Sequence of chain 1.C:
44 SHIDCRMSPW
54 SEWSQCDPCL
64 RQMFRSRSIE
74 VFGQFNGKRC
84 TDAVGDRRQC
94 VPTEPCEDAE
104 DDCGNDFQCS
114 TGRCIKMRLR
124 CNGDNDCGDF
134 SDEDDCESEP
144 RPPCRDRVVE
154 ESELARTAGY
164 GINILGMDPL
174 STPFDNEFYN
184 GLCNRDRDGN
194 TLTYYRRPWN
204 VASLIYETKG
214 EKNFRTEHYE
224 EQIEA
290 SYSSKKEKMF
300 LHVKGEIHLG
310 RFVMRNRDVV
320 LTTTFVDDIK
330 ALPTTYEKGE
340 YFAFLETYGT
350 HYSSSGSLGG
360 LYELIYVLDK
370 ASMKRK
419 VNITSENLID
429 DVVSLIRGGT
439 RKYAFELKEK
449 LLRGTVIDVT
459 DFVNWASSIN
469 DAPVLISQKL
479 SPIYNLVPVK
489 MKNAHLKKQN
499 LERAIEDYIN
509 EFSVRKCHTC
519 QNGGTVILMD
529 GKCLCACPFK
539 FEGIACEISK

Sequence of chain 1.G:
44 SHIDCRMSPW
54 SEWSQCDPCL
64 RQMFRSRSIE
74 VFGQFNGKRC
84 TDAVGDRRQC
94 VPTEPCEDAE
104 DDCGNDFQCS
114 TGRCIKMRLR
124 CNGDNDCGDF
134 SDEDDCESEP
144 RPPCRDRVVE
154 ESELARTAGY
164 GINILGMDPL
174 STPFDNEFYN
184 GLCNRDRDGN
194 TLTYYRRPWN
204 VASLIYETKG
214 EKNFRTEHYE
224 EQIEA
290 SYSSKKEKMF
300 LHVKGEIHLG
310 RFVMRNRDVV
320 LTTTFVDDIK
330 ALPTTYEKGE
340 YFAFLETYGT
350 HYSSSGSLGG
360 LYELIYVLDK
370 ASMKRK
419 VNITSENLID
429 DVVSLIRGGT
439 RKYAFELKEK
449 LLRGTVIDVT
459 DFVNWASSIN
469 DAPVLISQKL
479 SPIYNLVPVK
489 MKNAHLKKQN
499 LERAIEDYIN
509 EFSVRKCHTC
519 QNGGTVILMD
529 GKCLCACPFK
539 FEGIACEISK

The protein below binds the small molecule below.
Small molecule (SMILES): OC[C@H]1O[C@@H](O)[C@@H](O)[C@@H](O)[C@@H]1O

Binding-site contacts:
Ligand atom C4 contacts residue TRP53 of chain 1.C at 4.2 Å (hydrophobic).
Ligand atom O6 contacts residue TRP53 of chain 1.C at 4.5 Å.
Ligand atom O3 contacts residue ARG68 of chain 1.C at 4.3 Å.
Ligand atom C1 contacts residue TRP53 of chain 1.C at 1.5 Å (hydrophobic).
Ligand atom O2 contacts residue TRP53 of chain 1.C at 3.1 Å (h-bond).
Ligand atom O5 contacts residue TRP53 of chain 1.C at 2.7 Å.
Ligand atom C5 contacts residue TRP53 of chain 1.C at 3.6 Å (hydrophobic).
Ligand atom C1 contacts residue ARG68 of chain 1.C at 4.4 Å.
Ligand atom C3 contacts residue ARG68 of chain 1.C at 4.1 Å.
Ligand atom O3 contacts residue GLN497 of chain 1.G at 4.2 Å.
Ligand atom C2 contacts residue ARG68 of chain 1.C at 3.8 Å.
Ligand atom C3 contacts residue TRP53 of chain 1.C at 3.5 Å (hydrophobic).
Ligand atom C2 contacts residue TRP53 of chain 1.C at 2.5 Å (hydrophobic).
Ligand atom O6 contacts residue PRO52 of chain 1.C at 3.7 Å.